Sequence of chain 24.C:
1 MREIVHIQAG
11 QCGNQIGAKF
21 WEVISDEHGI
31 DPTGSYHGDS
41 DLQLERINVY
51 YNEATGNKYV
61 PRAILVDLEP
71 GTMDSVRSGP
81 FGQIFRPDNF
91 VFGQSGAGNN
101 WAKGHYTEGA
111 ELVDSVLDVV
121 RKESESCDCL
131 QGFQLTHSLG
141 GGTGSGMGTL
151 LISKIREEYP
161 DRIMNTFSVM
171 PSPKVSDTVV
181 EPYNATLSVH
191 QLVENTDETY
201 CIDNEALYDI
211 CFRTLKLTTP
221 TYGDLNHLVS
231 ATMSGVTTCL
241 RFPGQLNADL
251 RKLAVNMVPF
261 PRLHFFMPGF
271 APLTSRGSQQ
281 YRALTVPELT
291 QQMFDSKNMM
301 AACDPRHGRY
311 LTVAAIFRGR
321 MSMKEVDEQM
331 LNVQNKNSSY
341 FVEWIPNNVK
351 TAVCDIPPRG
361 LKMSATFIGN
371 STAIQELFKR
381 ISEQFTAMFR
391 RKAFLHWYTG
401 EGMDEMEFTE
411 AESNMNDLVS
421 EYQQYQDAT

The small molecule below binds the protein below.
Small molecule (SMILES): CC(=O)O[C@H]1C(=O)[C@@]2(C)[C@H]([C@H](OC(=O)c3ccccc3)[C@]3(O)C[C@H](OC(=O)[C@H](O)[C@@H](NC(=O)c4ccccc4)c4ccccc4)C(C)=C1C3(C)C)[C@]1(OC(C)=O)CO[C@@H]1C[C@@H]2O

Binding-site contacts:
Ligand atom C14 contacts residue LEU215 of chain 24.C at 3.8 Å (hydrophobic).
Ligand atom C13 contacts residue HIS227 of chain 24.C at 3.9 Å.
Ligand atom C40 contacts residue SER234 of chain 24.C at 3.1 Å.
Ligand atom C42 contacts residue VAL23 of chain 24.C at 3.4 Å (hydrophobic).
Ligand atom O06 contacts residue PRO272 of chain 24.C at 3.6 Å.
Ligand atom O13 contacts residue PRO358 of chain 24.C at 3.5 Å.
Ligand atom C08 contacts residue HIS227 of chain 24.C at 2.9 Å.
Ligand atom O08 contacts residue ARG276 of chain 24.C at 3.3 Å.
Ligand atom C41 contacts residue VAL23 of chain 24.C at 2.8 Å (hydrophobic).
Ligand atom C14 contacts residue THR274 of chain 24.C at 3.6 Å.
Ligand atom C44 contacts residue LEU361 of chain 24.C at 3.8 Å (hydrophobic).
Ligand atom C08 contacts residue LEU228 of chain 24.C at 3.6 Å (hydrophobic).
Ligand atom C06 contacts residue ASP224 of chain 24.C at 3.4 Å.
Ligand atom O14 contacts residue HIS227 of chain 24.C at 2.1 Å (h-bond).
Ligand atom C04 contacts residue HIS227 of chain 24.C at 3.3 Å.
Ligand atom C30 contacts residue HIS227 of chain 24.C at 3.1 Å.
Ligand atom O06 contacts residue LEU215 of chain 24.C at 3.7 Å.
Ligand atom C06 contacts residue HIS227 of chain 24.C at 2.3 Å.
Ligand atom C39 contacts residue ALA231 of chain 24.C at 3.8 Å (hydrophobic).
Ligand atom C19 contacts residue ARG276 of chain 24.C at 3.9 Å.
Ligand atom C15 contacts residue PRO272 of chain 24.C at 3.3 Å (hydrophobic).
Ligand atom O13 contacts residue GLY360 of chain 24.C at 3.8 Å.
Ligand atom C16 contacts residue PRO272 of chain 24.C at 3.6 Å (hydrophobic).
Ligand atom C05 contacts residue HIS227 of chain 24.C at 2.9 Å.
Ligand atom C41 contacts residue SER234 of chain 24.C at 3.7 Å.
Ligand atom C40 contacts residue VAL23 of chain 24.C at 3.5 Å (hydrophobic).
Ligand atom O06 contacts residue LEU273 of chain 24.C at 3.6 Å.
Ligand atom O12 contacts residue GLY360 of chain 24.C at 3.4 Å (h-bond).
Ligand atom C17 contacts residue LEU361 of chain 24.C at 3.9 Å (hydrophobic).
Ligand atom O06 contacts residue THR274 of chain 24.C at 3.1 Å (h-bond).
Ligand atom O05 contacts residue LEU361 of chain 24.C at 3.8 Å.
Ligand atom C07 contacts residue HIS227 of chain 24.C at 2.3 Å.
Ligand atom C36 contacts residue HIS227 of chain 24.C at 3.7 Å.
Ligand atom C44 contacts residue GLY360 of chain 24.C at 3.9 Å.
Ligand atom O07 contacts residue ARG276 of chain 24.C at 3.8 Å.
Ligand atom C09 contacts residue HIS227 of chain 24.C at 3.3 Å.
Ligand atom C19 contacts residue THR274 of chain 24.C at 3.2 Å.
Ligand atom O13 contacts residue ARG359 of chain 24.C at 3.1 Å (salt-bridge).
Ligand atom C28 contacts residue PRO358 of chain 24.C at 3.8 Å (hydrophobic).
Ligand atom C31 contacts residue HIS227 of chain 24.C at 3.8 Å.